Binding-site contacts:
Ligand atom O7 contacts residue ARG242 of chain 1.A at 4.1 Å.
Ligand atom O3 contacts residue GLY246 of chain 1.A at 2.9 Å (h-bond).
Ligand atom O3 contacts residue ALA243 of chain 1.A at 3.5 Å.
Ligand atom O2 contacts residue ARG247 of chain 1.A at 3.0 Å (salt-bridge).
Ligand atom N1 contacts residue GLN284 of chain 1.A at 3.7 Å.
Ligand atom O6 contacts residue GLN284 of chain 1.A at 2.7 Å (h-bond).
Ligand atom O1 contacts residue ALA243 of chain 1.A at 3.0 Å (h-bond).
Ligand atom S1 contacts residue CYS241 of chain 1.A at 3.5 Å (h-bond).
Ligand atom C5 contacts residue GLN284 of chain 1.A at 4.2 Å.
Ligand atom O5 contacts residue ILE70 of chain 1.A at 3.9 Å.
Ligand atom S1 contacts residue GLY246 of chain 1.A at 3.9 Å.
Ligand atom C2 contacts residue ARG242 of chain 1.A at 4.2 Å.
Ligand atom C6 contacts residue ALA243 of chain 1.A at 3.5 Å (hydrophobic).
Ligand atom C5 contacts residue ALA243 of chain 1.A at 3.7 Å (hydrophobic).
Ligand atom C6 contacts residue GLN284 of chain 1.A at 3.3 Å.
Ligand atom O2 contacts residue GLY246 of chain 1.A at 3.6 Å.
Ligand atom C3 contacts residue PHE67 of chain 1.A at 4.1 Å (hydrophobic).
Ligand atom O1 contacts residue ARG242 of chain 1.A at 3.0 Å (salt-bridge).
Ligand atom C4 contacts residue PHE67 of chain 1.A at 3.5 Å (hydrophobic).
Ligand atom N1 contacts residue ALA243 of chain 1.A at 3.7 Å.
Ligand atom O6 contacts residue ILE70 of chain 1.A at 3.9 Å.
Ligand atom O5 contacts residue ALA243 of chain 1.A at 3.7 Å.
Ligand atom O6 contacts residue ALA243 of chain 1.A at 4.3 Å.
Ligand atom S1 contacts residue ALA243 of chain 1.A at 3.9 Å.
Ligand atom S1 contacts residue ARG247 of chain 1.A at 3.9 Å.
Ligand atom C1 contacts residue GLN284 of chain 1.A at 3.7 Å.
Ligand atom O3 contacts residue ARG247 of chain 1.A at 4.3 Å.
Ligand atom C1 contacts residue ALA243 of chain 1.A at 4.2 Å (hydrophobic).
Ligand atom O1 contacts residue CYS241 of chain 1.A at 3.4 Å (h-bond).
Ligand atom O3 contacts residue CYS241 of chain 1.A at 3.4 Å (h-bond).
Ligand atom O3 contacts residue VAL245 of chain 1.A at 3.3 Å (h-bond).
Ligand atom O3 contacts residue GLY244 of chain 1.A at 3.7 Å.
Ligand atom C5 contacts residue PHE67 of chain 1.A at 4.1 Å (hydrophobic).
Ligand atom O5 contacts residue PHE67 of chain 1.A at 3.0 Å.
Ligand atom N1 contacts residue PHE67 of chain 1.A at 4.0 Å.
Ligand atom O1 contacts residue ARG247 of chain 1.A at 3.1 Å (salt-bridge).
Ligand atom O4 contacts residue GLN284 of chain 1.A at 3.5 Å (h-bond).
Ligand atom O2 contacts residue CYS241 of chain 1.A at 3.4 Å (h-bond).
Ligand atom O7 contacts residue ARG247 of chain 1.A at 3.3 Å (salt-bridge).
Ligand atom C3 contacts residue ARG242 of chain 1.A at 3.7 Å.

This protein binds this small molecule.
Small molecule (SMILES): O=[N+]([O-])c1ccc(O)c(OS(=O)(=O)O)c1

Sequence of chain 1.A:
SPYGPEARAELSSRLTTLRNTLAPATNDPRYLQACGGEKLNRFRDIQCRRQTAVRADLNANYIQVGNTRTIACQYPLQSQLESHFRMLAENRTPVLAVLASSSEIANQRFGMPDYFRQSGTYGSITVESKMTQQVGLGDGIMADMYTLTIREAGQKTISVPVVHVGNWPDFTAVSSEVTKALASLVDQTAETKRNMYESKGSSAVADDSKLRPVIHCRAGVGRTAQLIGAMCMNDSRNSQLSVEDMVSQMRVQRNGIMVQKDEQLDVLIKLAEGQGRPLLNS